Binding-site contacts:
Ligand atom C2 contacts residue ILE721 of chain 1.A at 3.9 Å (hydrophobic).
Ligand atom N contacts residue ILE806 of chain 1.A at 3.6 Å.
Ligand atom C11 contacts residue ILE673 of chain 1.A at 3.6 Å (hydrophobic).
Ligand atom C12 contacts residue MET796 of chain 1.A at 3.7 Å (hydrophobic).
Ligand atom C14 contacts residue MET796 of chain 1.A at 3.9 Å (hydrophobic).
Ligand atom C7 contacts residue ASP793 of chain 1.A at 3.6 Å.
Ligand atom C15 contacts residue GLU722 of chain 1.A at 3.3 Å.
Ligand atom C4 contacts residue LYS675 of chain 1.A at 3.9 Å.
Ligand atom C1 contacts residue ILE806 of chain 1.A at 3.5 Å (hydrophobic).
Ligand atom O contacts residue PRO654 of chain 1.A at 3.3 Å.
Ligand atom C12 contacts residue ILE673 of chain 1.A at 3.9 Å (hydrophobic).
Ligand atom C1 contacts residue ILE721 of chain 1.A at 3.6 Å (hydrophobic).
Ligand atom C13 contacts residue TRP656 of chain 1.A at 3.6 Å (hydrophobic).
Ligand atom C12 contacts residue TRP656 of chain 1.A at 3.8 Å (hydrophobic).
Ligand atom O contacts residue LYS675 of chain 1.A at 2.8 Å (salt-bridge).
Ligand atom CL contacts residue LYS675 of chain 1.A at 3.8 Å.
Ligand atom C16 contacts residue GLU722 of chain 1.A at 3.4 Å.
Ligand atom N1 contacts residue LYS675 of chain 1.A at 2.7 Å (salt-bridge).
Ligand atom C15 contacts residue VAL724 of chain 1.A at 3.4 Å (hydrophobic).
Ligand atom N contacts residue ASP807 of chain 1.A at 3.7 Å.
Ligand atom C16 contacts residue ILE721 of chain 1.A at 3.9 Å (hydrophobic).
Ligand atom C6 contacts residue ILE806 of chain 1.A at 3.9 Å (hydrophobic).
Ligand atom C8 contacts residue ILE806 of chain 1.A at 3.6 Å (hydrophobic).
Ligand atom C11 contacts residue ILE806 of chain 1.A at 3.9 Å (hydrophobic).
Ligand atom O1 contacts residue TRP656 of chain 1.A at 3.2 Å (h-bond).
Ligand atom C contacts residue ILE721 of chain 1.A at 3.8 Å (hydrophobic).
Ligand atom C2 contacts residue ILE673 of chain 1.A at 3.8 Å (hydrophobic).
Ligand atom O1 contacts residue MET648 of chain 1.A at 3.4 Å.
Ligand atom C13 contacts residue MET796 of chain 1.A at 3.3 Å (hydrophobic).
Ligand atom S contacts residue LYS675 of chain 1.A at 3.3 Å (salt-bridge).
Ligand atom CL contacts residue ASP807 of chain 1.A at 3.3 Å.
Ligand atom C7 contacts residue ILE806 of chain 1.A at 3.5 Å (hydrophobic).
Ligand atom C8 contacts residue ASP793 of chain 1.A at 3.5 Å.
Ligand atom C1 contacts residue TYR709 of chain 1.A at 3.6 Å (hydrophobic).
Ligand atom O contacts residue MET648 of chain 1.A at 4.0 Å.
Ligand atom C14 contacts residue VAL724 of chain 1.A at 3.3 Å (hydrophobic).
Ligand atom C3 contacts residue ILE673 of chain 1.A at 3.6 Å (hydrophobic).
Ligand atom O contacts residue SER650 of chain 1.A at 3.8 Å.
Ligand atom C8 contacts residue THR729 of chain 1.A at 3.8 Å.
Ligand atom N contacts residue TYR709 of chain 1.A at 3.8 Å.

A protein and the small-molecule ligand that binds it are described below.
Small molecule (SMILES): O=S(=O)(Nc1cc(-c2ccccc2)cnc1Cl)c1ccccc1

Sequence of chain 1.A:
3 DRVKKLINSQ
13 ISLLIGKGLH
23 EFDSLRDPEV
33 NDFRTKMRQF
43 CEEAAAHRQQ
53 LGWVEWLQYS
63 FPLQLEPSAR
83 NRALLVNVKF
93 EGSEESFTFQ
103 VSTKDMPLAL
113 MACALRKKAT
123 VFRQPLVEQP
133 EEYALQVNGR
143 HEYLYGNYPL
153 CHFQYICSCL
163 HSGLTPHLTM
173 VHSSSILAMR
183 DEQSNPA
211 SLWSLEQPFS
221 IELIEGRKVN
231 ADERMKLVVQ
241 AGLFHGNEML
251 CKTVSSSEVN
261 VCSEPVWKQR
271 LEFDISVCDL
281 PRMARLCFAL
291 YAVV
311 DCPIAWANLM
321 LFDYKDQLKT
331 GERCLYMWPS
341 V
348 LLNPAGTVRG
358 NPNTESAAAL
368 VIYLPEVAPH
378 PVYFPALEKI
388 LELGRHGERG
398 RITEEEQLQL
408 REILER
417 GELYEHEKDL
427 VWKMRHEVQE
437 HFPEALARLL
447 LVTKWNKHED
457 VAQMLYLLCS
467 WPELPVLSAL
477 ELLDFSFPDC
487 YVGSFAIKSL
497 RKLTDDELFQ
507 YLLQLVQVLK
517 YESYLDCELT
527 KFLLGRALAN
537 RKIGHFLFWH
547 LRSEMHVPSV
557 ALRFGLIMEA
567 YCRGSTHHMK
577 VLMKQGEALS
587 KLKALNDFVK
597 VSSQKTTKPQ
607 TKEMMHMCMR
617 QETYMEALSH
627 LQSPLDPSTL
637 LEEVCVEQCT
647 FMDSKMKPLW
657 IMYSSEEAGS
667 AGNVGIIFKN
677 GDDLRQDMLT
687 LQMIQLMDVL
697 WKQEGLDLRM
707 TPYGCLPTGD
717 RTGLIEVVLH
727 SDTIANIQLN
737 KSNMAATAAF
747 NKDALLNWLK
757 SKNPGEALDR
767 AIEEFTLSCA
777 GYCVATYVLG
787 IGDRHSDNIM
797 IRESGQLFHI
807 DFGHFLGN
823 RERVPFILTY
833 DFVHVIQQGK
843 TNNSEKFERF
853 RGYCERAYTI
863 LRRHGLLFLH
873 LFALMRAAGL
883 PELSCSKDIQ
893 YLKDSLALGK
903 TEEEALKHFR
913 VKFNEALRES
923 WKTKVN